Binding-site contacts:
Ligand atom C3 contacts residue ASN597 of chain 1.B at 3.6 Å.
Ligand atom N2 contacts residue ASN597 of chain 1.B at 3.4 Å (h-bond).
Ligand atom O7 contacts residue ASN597 of chain 1.B at 3.3 Å (h-bond).
Ligand atom C5 contacts residue ASN597 of chain 1.B at 3.6 Å.
Ligand atom C7 contacts residue ASN597 of chain 1.B at 3.7 Å.
Ligand atom C4 contacts residue ASN597 of chain 1.B at 4.2 Å.
Ligand atom O3 contacts residue ASN597 of chain 1.B at 3.7 Å.
Ligand atom C1 contacts residue ASN597 of chain 1.B at 1.4 Å.
Ligand atom C2 contacts residue ASN597 of chain 1.B at 2.4 Å.
Ligand atom O5 contacts residue ASN597 of chain 1.B at 2.4 Å (h-bond).

This small molecule binds to this protein.
Small molecule (SMILES): CC(=O)N[C@@H]1[C@@H](O)[C@H](O)[C@@H](CO)O[C@H]1O

Sequence of chain 1.B:
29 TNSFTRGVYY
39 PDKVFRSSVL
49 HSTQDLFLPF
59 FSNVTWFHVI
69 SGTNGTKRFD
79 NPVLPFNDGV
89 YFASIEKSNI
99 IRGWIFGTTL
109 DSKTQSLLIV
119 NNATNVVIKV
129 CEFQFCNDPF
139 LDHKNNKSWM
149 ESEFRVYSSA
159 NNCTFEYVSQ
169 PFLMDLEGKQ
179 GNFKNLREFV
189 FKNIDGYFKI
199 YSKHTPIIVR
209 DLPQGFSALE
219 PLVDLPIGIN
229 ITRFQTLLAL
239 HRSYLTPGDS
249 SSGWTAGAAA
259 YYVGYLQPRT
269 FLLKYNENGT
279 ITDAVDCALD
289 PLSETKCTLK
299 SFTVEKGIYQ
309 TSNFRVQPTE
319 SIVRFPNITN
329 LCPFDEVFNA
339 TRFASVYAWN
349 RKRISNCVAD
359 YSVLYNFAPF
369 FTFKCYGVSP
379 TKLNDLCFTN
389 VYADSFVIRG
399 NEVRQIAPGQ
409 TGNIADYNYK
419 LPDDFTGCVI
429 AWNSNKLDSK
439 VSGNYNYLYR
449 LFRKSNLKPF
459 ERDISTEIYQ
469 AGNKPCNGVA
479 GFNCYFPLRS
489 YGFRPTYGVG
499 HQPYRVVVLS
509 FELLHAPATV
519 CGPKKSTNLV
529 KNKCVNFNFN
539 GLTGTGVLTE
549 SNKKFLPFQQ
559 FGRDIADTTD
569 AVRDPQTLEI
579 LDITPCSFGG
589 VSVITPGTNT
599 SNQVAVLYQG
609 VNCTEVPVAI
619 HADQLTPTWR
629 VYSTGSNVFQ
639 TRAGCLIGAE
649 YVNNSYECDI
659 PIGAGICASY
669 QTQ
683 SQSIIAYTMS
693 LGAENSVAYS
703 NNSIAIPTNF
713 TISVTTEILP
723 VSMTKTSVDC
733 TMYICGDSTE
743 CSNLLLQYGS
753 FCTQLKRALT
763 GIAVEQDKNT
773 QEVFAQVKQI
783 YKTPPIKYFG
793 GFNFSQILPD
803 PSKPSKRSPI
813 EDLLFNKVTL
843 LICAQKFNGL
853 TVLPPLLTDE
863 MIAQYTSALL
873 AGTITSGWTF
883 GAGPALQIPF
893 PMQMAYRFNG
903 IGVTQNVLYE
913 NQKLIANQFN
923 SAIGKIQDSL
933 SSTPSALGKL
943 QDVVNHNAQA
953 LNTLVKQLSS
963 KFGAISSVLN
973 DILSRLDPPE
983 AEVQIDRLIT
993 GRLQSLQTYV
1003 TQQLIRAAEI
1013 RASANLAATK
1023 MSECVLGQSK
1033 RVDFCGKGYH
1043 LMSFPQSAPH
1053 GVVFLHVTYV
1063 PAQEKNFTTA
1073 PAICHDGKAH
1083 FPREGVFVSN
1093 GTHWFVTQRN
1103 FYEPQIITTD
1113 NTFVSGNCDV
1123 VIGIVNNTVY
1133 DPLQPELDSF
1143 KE